Binding-site contacts:
Ligand atom O2 contacts residue PHE468 of chain 1.W at 3.7 Å.
Ligand atom O2 contacts residue MGD1 of chain 1.TD at 4.1 Å.
Ligand atom C2 contacts residue SER175 of chain 1.W at 3.6 Å.
Ligand atom C1 contacts residue 4MO1 of chain 1.VD at 3.5 Å.
Ligand atom C6 contacts residue ILE225 of chain 1.W at 4.0 Å (hydrophobic).
Ligand atom O3 contacts residue SER143 of chain 1.W at 4.0 Å.
Ligand atom O1 contacts residue HIS144 of chain 1.W at 2.5 Å (h-bond).
Ligand atom C5 contacts residue CYS557 of chain 1.W at 4.0 Å (hydrophobic).
Ligand atom O1 contacts residue SER175 of chain 1.W at 2.4 Å (h-bond).
Ligand atom C4 contacts residue TRP176 of chain 1.W at 4.1 Å (hydrophobic).
Ligand atom C1 contacts residue HIS144 of chain 1.W at 3.5 Å.
Ligand atom C4 contacts residue TYR404 of chain 1.W at 3.4 Å (hydrophobic).
Ligand atom O1 contacts residue 4MO1 of chain 1.VD at 2.5 Å.
Ligand atom C3 contacts residue PHE468 of chain 1.W at 4.0 Å (hydrophobic).
Ligand atom C2 contacts residue PHE468 of chain 1.W at 4.2 Å (hydrophobic).
Ligand atom C6 contacts residue TRP354 of chain 1.W at 3.9 Å (hydrophobic).
Ligand atom C6 contacts residue TRP176 of chain 1.W at 3.8 Å (hydrophobic).
Ligand atom O1 contacts residue ASP174 of chain 1.W at 3.8 Å.
Ligand atom C5 contacts residue TRP176 of chain 1.W at 4.0 Å (hydrophobic).
Ligand atom C2 contacts residue HIS144 of chain 1.W at 3.8 Å.
Ligand atom O2 contacts residue ASP174 of chain 1.W at 2.7 Å (salt-bridge).
Ligand atom C2 contacts residue ASP174 of chain 1.W at 3.8 Å.
Ligand atom O3 contacts residue ARG153 of chain 1.W at 2.8 Å (salt-bridge).
Ligand atom C1 contacts residue SER175 of chain 1.W at 2.7 Å.
Ligand atom C1 contacts residue ASP174 of chain 1.W at 4.1 Å.
Ligand atom O2 contacts residue TRP176 of chain 1.W at 3.8 Å.
Ligand atom O1 contacts residue MGD1 of chain 1.UD at 3.3 Å (h-bond).
Ligand atom C6 contacts residue SER175 of chain 1.W at 3.8 Å.
Ligand atom C3 contacts residue ARG153 of chain 1.W at 4.0 Å.
Ligand atom C1 contacts residue TRP176 of chain 1.W at 3.6 Å (hydrophobic).
Ligand atom C6 contacts residue HIS144 of chain 1.W at 3.6 Å.
Ligand atom O2 contacts residue SER143 of chain 1.W at 3.2 Å (h-bond).
Ligand atom O3 contacts residue PHE468 of chain 1.W at 3.5 Å.
Ligand atom C3 contacts residue TRP176 of chain 1.W at 3.9 Å (hydrophobic).
Ligand atom C5 contacts residue TYR226 of chain 1.W at 4.2 Å (hydrophobic).
Ligand atom C5 contacts residue HIS144 of chain 1.W at 3.9 Å.
Ligand atom C5 contacts residue TYR404 of chain 1.W at 3.2 Å (hydrophobic).
Ligand atom O2 contacts residue SER175 of chain 1.W at 3.6 Å.
Ligand atom O1 contacts residue MGD1 of chain 1.TD at 3.3 Å (h-bond).
Ligand atom C2 contacts residue TRP176 of chain 1.W at 3.6 Å (hydrophobic).

Sequence of chain 1.W:
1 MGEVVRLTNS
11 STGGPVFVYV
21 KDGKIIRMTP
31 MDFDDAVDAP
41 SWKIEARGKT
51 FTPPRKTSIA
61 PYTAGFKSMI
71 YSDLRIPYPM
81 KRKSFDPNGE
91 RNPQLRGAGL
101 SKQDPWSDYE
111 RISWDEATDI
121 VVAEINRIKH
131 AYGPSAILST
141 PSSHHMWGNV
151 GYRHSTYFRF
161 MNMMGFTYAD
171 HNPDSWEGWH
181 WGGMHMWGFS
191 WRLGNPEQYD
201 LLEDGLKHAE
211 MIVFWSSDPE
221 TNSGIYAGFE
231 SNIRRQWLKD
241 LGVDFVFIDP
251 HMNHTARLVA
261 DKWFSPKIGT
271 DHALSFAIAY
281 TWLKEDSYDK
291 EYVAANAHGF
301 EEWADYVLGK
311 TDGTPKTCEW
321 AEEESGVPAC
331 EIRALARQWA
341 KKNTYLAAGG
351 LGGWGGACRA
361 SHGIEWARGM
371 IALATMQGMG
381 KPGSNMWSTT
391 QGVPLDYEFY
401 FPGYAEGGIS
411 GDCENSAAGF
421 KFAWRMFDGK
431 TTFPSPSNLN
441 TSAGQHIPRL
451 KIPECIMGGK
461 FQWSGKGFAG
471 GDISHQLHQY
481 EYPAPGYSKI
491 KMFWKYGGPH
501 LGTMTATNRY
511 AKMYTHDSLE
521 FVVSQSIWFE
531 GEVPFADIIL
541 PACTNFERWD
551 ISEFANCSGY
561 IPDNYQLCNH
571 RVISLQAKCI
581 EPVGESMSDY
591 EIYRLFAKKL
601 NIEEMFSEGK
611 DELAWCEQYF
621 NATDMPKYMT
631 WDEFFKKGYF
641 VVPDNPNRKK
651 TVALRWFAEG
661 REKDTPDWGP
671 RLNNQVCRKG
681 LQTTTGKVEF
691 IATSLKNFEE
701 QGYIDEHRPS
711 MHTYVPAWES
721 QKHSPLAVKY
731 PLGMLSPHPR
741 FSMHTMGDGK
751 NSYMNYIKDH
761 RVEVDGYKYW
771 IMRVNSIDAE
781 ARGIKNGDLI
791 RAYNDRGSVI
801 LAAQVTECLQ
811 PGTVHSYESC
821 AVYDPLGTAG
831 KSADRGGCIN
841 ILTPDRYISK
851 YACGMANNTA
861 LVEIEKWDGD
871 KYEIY

A small-molecule ligand and the protein it binds are described below.
Small molecule (SMILES): Oc1cccc(O)c1O